The protein below binds the small molecule below.
Small molecule (SMILES): CC(=O)N[C@H]1[C@H](O[C@H]2[C@H](O)[C@@H](NC(C)=O)CO[C@@H]2CO)O[C@H](CO)[C@@H](O)[C@@H]1O

Binding-site contacts:
Ligand atom C8 contacts residue ILE247 of chain 3.A at 4.5 Å (hydrophobic).
Ligand atom N2 contacts residue ASN204 of chain 3.A at 2.9 Å (h-bond).
Ligand atom C8 contacts residue VAL78 of chain 3.E at 3.7 Å (hydrophobic).
Ligand atom C5 contacts residue ASN204 of chain 3.A at 3.7 Å.
Ligand atom C5 contacts residue THR206 of chain 3.A at 4.4 Å.
Ligand atom O5 contacts residue ASN204 of chain 3.A at 2.4 Å (h-bond).
Ligand atom C1 contacts residue ASN204 of chain 3.A at 1.4 Å.
Ligand atom N2 contacts residue THR206 of chain 3.A at 3.7 Å.
Ligand atom C7 contacts residue THR206 of chain 3.A at 4.5 Å.
Ligand atom C8 contacts residue SER244 of chain 3.A at 3.2 Å.
Ligand atom C4 contacts residue ASN204 of chain 3.A at 4.2 Å.
Ligand atom C8 contacts residue THR206 of chain 3.A at 4.4 Å.
Ligand atom C2 contacts residue ASN204 of chain 3.A at 2.5 Å.
Ligand atom C8 contacts residue PRO77 of chain 3.E at 3.5 Å (hydrophobic).
Ligand atom C2 contacts residue THR206 of chain 3.A at 4.4 Å.
Ligand atom O5 contacts residue THR206 of chain 3.A at 4.3 Å.
Ligand atom C3 contacts residue ASN204 of chain 3.A at 3.8 Å.
Ligand atom O7 contacts residue ASN204 of chain 3.A at 3.6 Å.
Ligand atom C7 contacts residue ASN204 of chain 3.A at 3.4 Å.
Ligand atom O7 contacts residue ILE247 of chain 3.A at 3.7 Å.
Ligand atom C1 contacts residue THR206 of chain 3.A at 3.8 Å.
Ligand atom C8 contacts residue ASN204 of chain 3.A at 4.5 Å.

Sequence of chain 3.E:
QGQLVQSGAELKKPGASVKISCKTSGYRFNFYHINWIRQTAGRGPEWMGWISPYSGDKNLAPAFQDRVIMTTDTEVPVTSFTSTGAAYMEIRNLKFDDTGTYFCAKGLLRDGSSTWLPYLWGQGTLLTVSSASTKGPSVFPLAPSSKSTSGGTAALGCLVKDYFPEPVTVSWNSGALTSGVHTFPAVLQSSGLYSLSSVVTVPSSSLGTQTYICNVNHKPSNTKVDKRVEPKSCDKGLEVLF

Sequence of chain 3.A:
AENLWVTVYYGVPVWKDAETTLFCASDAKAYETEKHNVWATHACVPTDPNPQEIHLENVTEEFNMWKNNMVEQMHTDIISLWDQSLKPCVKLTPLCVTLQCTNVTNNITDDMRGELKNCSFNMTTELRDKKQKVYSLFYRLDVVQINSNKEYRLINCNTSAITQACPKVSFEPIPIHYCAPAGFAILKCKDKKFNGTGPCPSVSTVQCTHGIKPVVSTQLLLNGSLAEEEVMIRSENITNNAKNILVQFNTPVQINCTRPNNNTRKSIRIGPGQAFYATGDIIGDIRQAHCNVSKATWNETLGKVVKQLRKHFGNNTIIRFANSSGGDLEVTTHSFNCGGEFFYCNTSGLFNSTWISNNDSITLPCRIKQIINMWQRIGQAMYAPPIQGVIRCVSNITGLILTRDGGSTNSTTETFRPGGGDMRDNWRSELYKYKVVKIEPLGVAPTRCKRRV